Sequence of chain 41.E:
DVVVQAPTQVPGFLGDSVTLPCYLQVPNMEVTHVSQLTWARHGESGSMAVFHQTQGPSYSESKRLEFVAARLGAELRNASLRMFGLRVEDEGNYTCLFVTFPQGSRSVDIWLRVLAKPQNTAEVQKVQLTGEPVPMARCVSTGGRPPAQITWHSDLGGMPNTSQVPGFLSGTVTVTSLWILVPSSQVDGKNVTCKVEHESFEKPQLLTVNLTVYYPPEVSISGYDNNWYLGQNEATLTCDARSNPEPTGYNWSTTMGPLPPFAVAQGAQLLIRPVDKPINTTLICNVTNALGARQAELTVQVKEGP

The protein below binds the small molecule below.
Small molecule (SMILES): CC(=O)N[C@@H]1[C@@H](O)[C@H](O)[C@@H](CO)O[C@H]1O

Binding-site contacts:
Ligand atom O7 contacts residue ASN313 of chain 41.E at 3.6 Å.
Ligand atom C8 contacts residue GLN322 of chain 41.E at 3.2 Å.
Ligand atom O7 contacts residue GLN322 of chain 41.E at 4.4 Å.
Ligand atom C2 contacts residue ASN313 of chain 41.E at 2.4 Å.
Ligand atom N2 contacts residue GLN322 of chain 41.E at 4.5 Å.
Ligand atom C4 contacts residue ASN313 of chain 41.E at 4.2 Å.
Ligand atom O5 contacts residue THR315 of chain 41.E at 3.9 Å.
Ligand atom C7 contacts residue ASN313 of chain 41.E at 3.5 Å.
Ligand atom N2 contacts residue ASN313 of chain 41.E at 3.0 Å (h-bond).
Ligand atom O5 contacts residue ASN313 of chain 41.E at 2.3 Å (h-bond).
Ligand atom C6 contacts residue THR315 of chain 41.E at 3.8 Å.
Ligand atom C1 contacts residue ASN313 of chain 41.E at 1.4 Å.
Ligand atom C5 contacts residue ASN313 of chain 41.E at 3.6 Å.
Ligand atom C5 contacts residue THR315 of chain 41.E at 4.0 Å.
Ligand atom C7 contacts residue GLN322 of chain 41.E at 3.9 Å.
Ligand atom C3 contacts residue ASN313 of chain 41.E at 3.8 Å.